Sequence of chain 1.E:
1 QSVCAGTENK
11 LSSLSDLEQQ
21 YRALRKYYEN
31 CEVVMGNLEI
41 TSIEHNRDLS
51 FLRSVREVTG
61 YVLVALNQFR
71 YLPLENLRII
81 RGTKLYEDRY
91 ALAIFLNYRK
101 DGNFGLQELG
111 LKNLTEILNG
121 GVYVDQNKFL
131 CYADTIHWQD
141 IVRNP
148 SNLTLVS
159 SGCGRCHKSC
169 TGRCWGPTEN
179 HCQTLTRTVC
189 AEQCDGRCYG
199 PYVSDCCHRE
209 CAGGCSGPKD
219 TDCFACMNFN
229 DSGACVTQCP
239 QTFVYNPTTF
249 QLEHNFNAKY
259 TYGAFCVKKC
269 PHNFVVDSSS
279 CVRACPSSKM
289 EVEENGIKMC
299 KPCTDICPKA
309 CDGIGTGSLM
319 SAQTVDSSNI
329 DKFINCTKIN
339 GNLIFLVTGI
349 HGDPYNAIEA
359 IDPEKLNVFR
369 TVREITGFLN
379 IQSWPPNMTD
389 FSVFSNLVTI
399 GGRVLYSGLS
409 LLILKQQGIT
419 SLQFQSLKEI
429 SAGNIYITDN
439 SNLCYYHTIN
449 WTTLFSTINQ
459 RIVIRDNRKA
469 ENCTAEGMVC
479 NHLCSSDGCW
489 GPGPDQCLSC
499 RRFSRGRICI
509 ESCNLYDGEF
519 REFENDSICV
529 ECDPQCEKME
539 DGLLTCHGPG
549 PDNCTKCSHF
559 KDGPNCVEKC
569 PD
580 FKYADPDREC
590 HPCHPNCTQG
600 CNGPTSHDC

Binding-site contacts:
Ligand atom O7 contacts residue ASN76 of chain 1.E at 3.0 Å (h-bond).
Ligand atom C7 contacts residue ASN113 of chain 1.E at 3.7 Å.
Ligand atom C5 contacts residue ASN113 of chain 1.E at 3.7 Å.
Ligand atom C1 contacts residue ASN113 of chain 1.E at 1.5 Å.
Ligand atom C6 contacts residue PHE222 of chain 1.E at 4.1 Å (hydrophobic).
Ligand atom C2 contacts residue ASN113 of chain 1.E at 2.6 Å.
Ligand atom O7 contacts residue ASN113 of chain 1.E at 4.2 Å.
Ligand atom O5 contacts residue ASN113 of chain 1.E at 2.4 Å (h-bond).
Ligand atom C3 contacts residue ASN76 of chain 1.E at 4.2 Å.
Ligand atom C7 contacts residue ASN76 of chain 1.E at 4.0 Å.
Ligand atom C6 contacts residue ARG78 of chain 1.E at 3.9 Å.
Ligand atom N2 contacts residue ASN76 of chain 1.E at 4.2 Å.
Ligand atom N2 contacts residue ASN113 of chain 1.E at 3.2 Å (h-bond).
Ligand atom O5 contacts residue ARG78 of chain 1.E at 2.6 Å (salt-bridge).
Ligand atom O6 contacts residue ARG78 of chain 1.E at 3.5 Å (salt-bridge).
Ligand atom C1 contacts residue ARG78 of chain 1.E at 3.2 Å.
Ligand atom C4 contacts residue ASN113 of chain 1.E at 4.3 Å.
Ligand atom O6 contacts residue PHE222 of chain 1.E at 3.6 Å.
Ligand atom O3 contacts residue ASN76 of chain 1.E at 3.6 Å.
Ligand atom C2 contacts residue ASN76 of chain 1.E at 3.5 Å.
Ligand atom C8 contacts residue ASN113 of chain 1.E at 4.1 Å.
Ligand atom C7 contacts residue GLU75 of chain 1.E at 4.4 Å.
Ligand atom C3 contacts residue ASN113 of chain 1.E at 3.9 Å.
Ligand atom C5 contacts residue ARG78 of chain 1.E at 3.6 Å.
Ligand atom O7 contacts residue GLU75 of chain 1.E at 3.7 Å.

The protein below binds the small molecule below.
Small molecule (SMILES): CC(=O)N[C@@H]1[C@@H](O)[C@H](O)[C@@H](CO)O[C@H]1O